Sequence of chain 1.B:
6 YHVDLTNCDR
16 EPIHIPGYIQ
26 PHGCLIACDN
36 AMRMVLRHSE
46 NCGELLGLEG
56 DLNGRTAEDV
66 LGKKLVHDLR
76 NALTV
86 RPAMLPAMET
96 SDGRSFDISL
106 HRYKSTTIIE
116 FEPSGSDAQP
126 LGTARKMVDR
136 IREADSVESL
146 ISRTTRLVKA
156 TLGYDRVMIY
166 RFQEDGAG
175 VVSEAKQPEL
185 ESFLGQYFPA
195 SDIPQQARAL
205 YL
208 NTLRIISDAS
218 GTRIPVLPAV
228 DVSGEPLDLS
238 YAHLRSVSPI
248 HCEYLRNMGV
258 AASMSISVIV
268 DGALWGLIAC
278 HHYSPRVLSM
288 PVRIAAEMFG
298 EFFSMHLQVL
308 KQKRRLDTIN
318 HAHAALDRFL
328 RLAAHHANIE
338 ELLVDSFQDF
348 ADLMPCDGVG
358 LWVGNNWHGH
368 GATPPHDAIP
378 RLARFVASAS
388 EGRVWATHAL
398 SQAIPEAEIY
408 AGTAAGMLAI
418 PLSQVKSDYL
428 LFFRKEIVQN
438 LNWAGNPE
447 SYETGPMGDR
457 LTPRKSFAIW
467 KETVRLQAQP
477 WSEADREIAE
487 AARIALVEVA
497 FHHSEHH

Binding-site contacts:
Ligand atom O2B contacts residue ARG211 of chain 1.B at 2.9 Å (salt-bridge).
Ligand atom ND contacts residue ASP196 of chain 1.B at 3.1 Å (salt-bridge).
Ligand atom NB contacts residue ASP196 of chain 1.B at 2.9 Å (salt-bridge).
Ligand atom C1B contacts residue PRO198 of chain 1.B at 3.6 Å (hydrophobic).
Ligand atom OA contacts residue ARG456 of chain 1.B at 3.7 Å.
Ligand atom O2C contacts residue HIS278 of chain 1.B at 3.1 Å (h-bond).
Ligand atom C1B contacts residue ASP196 of chain 1.B at 3.7 Å.
Ligand atom OD contacts residue TYR251 of chain 1.B at 3.1 Å (h-bond).
Ligand atom CBC contacts residue LEU274 of chain 1.B at 3.6 Å (hydrophobic).
Ligand atom CHC contacts residue HIS248 of chain 1.B at 3.2 Å.
Ligand atom C4D contacts residue PHE192 of chain 1.B at 3.7 Å (hydrophobic).
Ligand atom CBA contacts residue CYS13 of chain 1.B at 1.8 Å (hydrophobic).
Ligand atom CAC contacts residue TYR205 of chain 1.B at 3.0 Å (hydrophobic).
Ligand atom C4D contacts residue TYR251 of chain 1.B at 3.1 Å (hydrophobic).
Ligand atom CAA contacts residue CYS13 of chain 1.B at 3.0 Å (hydrophobic).
Ligand atom ND contacts residue TYR251 of chain 1.B at 3.4 Å (h-bond).
Ligand atom NC contacts residue HIS248 of chain 1.B at 3.6 Å.
Ligand atom CHB contacts residue PRO198 of chain 1.B at 3.4 Å (hydrophobic).
Ligand atom CBD contacts residue PRO459 of chain 1.B at 3.5 Å (hydrophobic).
Ligand atom CBC contacts residue TYR205 of chain 1.B at 3.7 Å (hydrophobic).
Ligand atom ND contacts residue PHE192 of chain 1.B at 3.5 Å.
Ligand atom O1B contacts residue ARG211 of chain 1.B at 3.0 Å (salt-bridge).
Ligand atom O2B contacts residue ILE213 of chain 1.B at 3.7 Å.
Ligand atom O2C contacts residue ALA276 of chain 1.B at 3.5 Å.
Ligand atom CMC contacts residue TYR165 of chain 1.B at 3.4 Å (hydrophobic).
Ligand atom OD contacts residue SER462 of chain 1.B at 3.5 Å.
Ligand atom OA contacts residue ASP196 of chain 1.B at 3.5 Å (salt-bridge).
Ligand atom NA contacts residue ASP196 of chain 1.B at 2.7 Å (salt-bridge).
Ligand atom C1A contacts residue ASP196 of chain 1.B at 3.5 Å.
Ligand atom O2C contacts residue TYR165 of chain 1.B at 2.7 Å (h-bond).
Ligand atom CGB contacts residue ARG211 of chain 1.B at 3.6 Å.
Ligand atom C4A contacts residue ASP196 of chain 1.B at 3.3 Å.
Ligand atom OD contacts residue PHE192 of chain 1.B at 3.4 Å.
Ligand atom CMA contacts residue LEU457 of chain 1.B at 3.6 Å (hydrophobic).
Ligand atom CMC contacts residue PHE192 of chain 1.B at 3.6 Å (hydrophobic).
Ligand atom C4B contacts residue HIS248 of chain 1.B at 3.5 Å.
Ligand atom C1C contacts residue HIS248 of chain 1.B at 3.3 Å.
Ligand atom C3D contacts residue TYR251 of chain 1.B at 3.7 Å (hydrophobic).
Ligand atom CBB contacts residue HIS248 of chain 1.B at 3.4 Å.
Ligand atom NC contacts residue ASP196 of chain 1.B at 3.1 Å (salt-bridge).

The protein below binds the small molecule below.
Small molecule (SMILES): C=CC1=C(C)/C(=C\c2[nH]c(/C=C3\N=C(/C=C4\NC(=O)[C@@H](C)\C4=C/C)C(C)=C3CCC(=O)O)c(CCC(=O)O)c2C)NC1=O